Binding-site contacts:
Ligand atom O1B contacts residue TYR128 of chain 4.A at 3.4 Å (h-bond).
Ligand atom C4B contacts residue PHE186 of chain 4.A at 3.6 Å (hydrophobic).
Ligand atom C4C contacts residue VAL191 of chain 4.A at 3.0 Å (hydrophobic).
Ligand atom C2C contacts residue MET221 of chain 4.A at 4.0 Å (hydrophobic).
Ligand atom C5C contacts residue VAL191 of chain 4.A at 3.8 Å (hydrophobic).
Ligand atom C1C contacts residue LEU106 of chain 4.A at 3.8 Å (hydrophobic).
Ligand atom C5A contacts residue ALA150 of chain 4.A at 3.6 Å (hydrophobic).
Ligand atom C1B contacts residue TYR128 of chain 4.A at 3.6 Å (hydrophobic).
Ligand atom C1B contacts residue ILE104 of chain 4.A at 4.0 Å (hydrophobic).
Ligand atom C4C contacts residue VAL188 of chain 4.A at 3.7 Å (hydrophobic).
Ligand atom O1 contacts residue LEU106 of chain 4.A at 3.8 Å.
Ligand atom C6B contacts residue ILE104 of chain 4.A at 3.6 Å (hydrophobic).
Ligand atom C3B contacts residue TYR152 of chain 4.A at 3.7 Å (hydrophobic).
Ligand atom C2B contacts residue VAL188 of chain 4.A at 3.5 Å (hydrophobic).
Ligand atom N3A contacts residue PRO174 of chain 4.A at 3.7 Å.
Ligand atom O1 contacts residue MET221 of chain 4.A at 3.9 Å.
Ligand atom N2 contacts residue LEU106 of chain 4.A at 3.8 Å.
Ligand atom C4A contacts residue PRO174 of chain 4.A at 3.1 Å (hydrophobic).
Ligand atom C3B contacts residue VAL188 of chain 4.A at 3.8 Å (hydrophobic).
Ligand atom C5A contacts residue VAL176 of chain 4.A at 3.6 Å (hydrophobic).
Ligand atom C4B contacts residue TYR152 of chain 4.A at 3.8 Å (hydrophobic).
Ligand atom C4 contacts residue TYR197 of chain 4.A at 3.8 Å (hydrophobic).
Ligand atom N3A contacts residue TYR152 of chain 4.A at 3.5 Å.
Ligand atom C4 contacts residue LEU106 of chain 4.A at 3.9 Å (hydrophobic).
Ligand atom C6B contacts residue TYR128 of chain 4.A at 3.3 Å (hydrophobic).
Ligand atom C1C contacts residue TYR128 of chain 4.A at 3.7 Å (hydrophobic).
Ligand atom O1A contacts residue PHE186 of chain 4.A at 3.0 Å.
Ligand atom C5B contacts residue PHE186 of chain 4.A at 3.9 Å (hydrophobic).
Ligand atom C5B contacts residue TYR128 of chain 4.A at 4.0 Å (hydrophobic).
Ligand atom N3A contacts residue PHE186 of chain 4.A at 4.0 Å.
Ligand atom N3A contacts residue ALA24 of chain 4.C at 3.8 Å.
Ligand atom C2C contacts residue TYR197 of chain 4.A at 3.7 Å (hydrophobic).
Ligand atom C5 contacts residue LEU106 of chain 4.A at 3.8 Å (hydrophobic).
Ligand atom C5A contacts residue PHE186 of chain 4.A at 3.5 Å (hydrophobic).
Ligand atom C1B contacts residue VAL188 of chain 4.A at 3.8 Å (hydrophobic).
Ligand atom C2A contacts residue TYR152 of chain 4.A at 3.6 Å (hydrophobic).
Ligand atom O1B contacts residue ILE104 of chain 4.A at 3.9 Å.
Ligand atom C3C contacts residue TYR128 of chain 4.A at 3.4 Å (hydrophobic).
Ligand atom C2A contacts residue PHE186 of chain 4.A at 3.3 Å (hydrophobic).
Ligand atom C5B contacts residue MET224 of chain 4.A at 3.8 Å (hydrophobic).

Sequence of chain 4.A:
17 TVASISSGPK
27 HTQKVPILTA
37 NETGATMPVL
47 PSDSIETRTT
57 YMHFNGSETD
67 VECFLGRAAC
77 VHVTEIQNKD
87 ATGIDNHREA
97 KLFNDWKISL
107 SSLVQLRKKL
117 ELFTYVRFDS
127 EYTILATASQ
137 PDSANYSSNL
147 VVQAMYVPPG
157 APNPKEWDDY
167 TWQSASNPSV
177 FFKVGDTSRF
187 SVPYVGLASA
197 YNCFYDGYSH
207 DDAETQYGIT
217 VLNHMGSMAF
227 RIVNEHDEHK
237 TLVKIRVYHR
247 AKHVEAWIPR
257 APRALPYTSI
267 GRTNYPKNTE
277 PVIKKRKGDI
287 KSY

A protein and the small-molecule ligand that binds it are described below.
Small molecule (SMILES): Cc1cc(CCCCCOc2ccc(C3=NCCO3)cc2)on1

Sequence of chain 4.C:
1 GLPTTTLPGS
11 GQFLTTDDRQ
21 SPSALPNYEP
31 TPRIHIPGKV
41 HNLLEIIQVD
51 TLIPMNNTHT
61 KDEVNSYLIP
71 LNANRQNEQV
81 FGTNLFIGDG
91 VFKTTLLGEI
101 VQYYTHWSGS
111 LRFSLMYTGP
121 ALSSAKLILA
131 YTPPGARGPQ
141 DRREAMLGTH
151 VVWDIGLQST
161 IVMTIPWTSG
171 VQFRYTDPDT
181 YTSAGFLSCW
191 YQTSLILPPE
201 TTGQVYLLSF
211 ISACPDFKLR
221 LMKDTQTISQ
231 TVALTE